The small molecule below binds the protein below.
Small molecule (SMILES): NC(=O)c1ncn([C@@H]2O[C@H](CO)[C@@H](O)[C@H]2O)n1

Sequence of chain 1.B:
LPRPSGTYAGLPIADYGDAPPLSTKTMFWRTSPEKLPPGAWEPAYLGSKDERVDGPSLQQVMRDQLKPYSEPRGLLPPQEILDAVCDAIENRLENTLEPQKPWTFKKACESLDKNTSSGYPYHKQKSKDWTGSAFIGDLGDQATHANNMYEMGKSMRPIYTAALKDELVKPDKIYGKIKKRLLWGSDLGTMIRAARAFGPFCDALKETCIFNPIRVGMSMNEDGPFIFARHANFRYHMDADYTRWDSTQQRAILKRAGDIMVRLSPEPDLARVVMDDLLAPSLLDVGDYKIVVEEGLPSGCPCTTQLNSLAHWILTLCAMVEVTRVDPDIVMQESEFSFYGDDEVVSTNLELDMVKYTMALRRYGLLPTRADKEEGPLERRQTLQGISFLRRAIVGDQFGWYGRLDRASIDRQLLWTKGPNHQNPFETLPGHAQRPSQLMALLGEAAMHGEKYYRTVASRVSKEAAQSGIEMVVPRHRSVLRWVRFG

Binding-site contacts:
Ligand atom N2 contacts residue ASP343 of chain 1.B at 4.2 Å.
Ligand atom C1' contacts residue ASP343 of chain 1.B at 4.1 Å.
Ligand atom O3' contacts residue THR305 of chain 1.B at 3.9 Å.
Ligand atom C4' contacts residue ASN309 of chain 1.B at 3.8 Å.
Ligand atom N2 contacts residue TYR341 of chain 1.B at 3.8 Å.
Ligand atom C2' contacts residue THR306 of chain 1.B at 3.5 Å.
Ligand atom O4' contacts residue ASN309 of chain 1.B at 3.8 Å.
Ligand atom C5' contacts residue ASP247 of chain 1.B at 3.5 Å.
Ligand atom C3' contacts residue THR306 of chain 1.B at 3.4 Å.
Ligand atom C4' contacts residue ASP247 of chain 1.B at 3.6 Å.
Ligand atom C5 contacts residue ASP343 of chain 1.B at 2.9 Å.
Ligand atom C3' contacts residue ASN309 of chain 1.B at 3.9 Å.
Ligand atom O3' contacts residue GLY342 of chain 1.B at 3.9 Å.
Ligand atom C3' contacts residue THR305 of chain 1.B at 4.1 Å.
Ligand atom O3 contacts residue LEU391 of chain 1.B at 3.8 Å.
Ligand atom O3' contacts residue THR306 of chain 1.B at 3.0 Å.
Ligand atom O2' contacts residue TYR341 of chain 1.B at 3.9 Å.
Ligand atom O3' contacts residue ASN309 of chain 1.B at 2.9 Å (h-bond).
Ligand atom N1 contacts residue TYR341 of chain 1.B at 4.1 Å.
Ligand atom C3 contacts residue ASP343 of chain 1.B at 3.8 Å.
Ligand atom C1' contacts residue ASN309 of chain 1.B at 3.9 Å.
Ligand atom N4 contacts residue ASP343 of chain 1.B at 3.0 Å (salt-bridge).
Ligand atom O3 contacts residue ASP344 of chain 1.B at 3.6 Å.
Ligand atom O3 contacts residue TYR341 of chain 1.B at 3.9 Å.
Ligand atom O2' contacts residue THR306 of chain 1.B at 2.7 Å.
Ligand atom N1 contacts residue GLY342 of chain 1.B at 4.2 Å.
Ligand atom C5' contacts residue SER300 of chain 1.B at 4.2 Å.
Ligand atom C3 contacts residue TYR341 of chain 1.B at 4.2 Å (hydrophobic).
Ligand atom O4' contacts residue ASP247 of chain 1.B at 3.7 Å.
Ligand atom C2' contacts residue GLY342 of chain 1.B at 4.2 Å.
Ligand atom O3' contacts residue LEU298 of chain 1.B at 4.3 Å.
Ligand atom O2' contacts residue GLY342 of chain 1.B at 3.7 Å.
Ligand atom N1 contacts residue ASP343 of chain 1.B at 3.7 Å.
Ligand atom O5' contacts residue ASP247 of chain 1.B at 2.7 Å (salt-bridge).
Ligand atom C1' contacts residue GLY342 of chain 1.B at 3.7 Å.
Ligand atom N3 contacts residue ARG392 of chain 1.B at 3.8 Å.
Ligand atom C4' contacts residue LEU298 of chain 1.B at 4.3 Å (hydrophobic).
Ligand atom O5' contacts residue SER300 of chain 1.B at 4.4 Å.
Ligand atom C6 contacts residue TYR341 of chain 1.B at 4.2 Å (hydrophobic).